Sequence of chain 1.A:
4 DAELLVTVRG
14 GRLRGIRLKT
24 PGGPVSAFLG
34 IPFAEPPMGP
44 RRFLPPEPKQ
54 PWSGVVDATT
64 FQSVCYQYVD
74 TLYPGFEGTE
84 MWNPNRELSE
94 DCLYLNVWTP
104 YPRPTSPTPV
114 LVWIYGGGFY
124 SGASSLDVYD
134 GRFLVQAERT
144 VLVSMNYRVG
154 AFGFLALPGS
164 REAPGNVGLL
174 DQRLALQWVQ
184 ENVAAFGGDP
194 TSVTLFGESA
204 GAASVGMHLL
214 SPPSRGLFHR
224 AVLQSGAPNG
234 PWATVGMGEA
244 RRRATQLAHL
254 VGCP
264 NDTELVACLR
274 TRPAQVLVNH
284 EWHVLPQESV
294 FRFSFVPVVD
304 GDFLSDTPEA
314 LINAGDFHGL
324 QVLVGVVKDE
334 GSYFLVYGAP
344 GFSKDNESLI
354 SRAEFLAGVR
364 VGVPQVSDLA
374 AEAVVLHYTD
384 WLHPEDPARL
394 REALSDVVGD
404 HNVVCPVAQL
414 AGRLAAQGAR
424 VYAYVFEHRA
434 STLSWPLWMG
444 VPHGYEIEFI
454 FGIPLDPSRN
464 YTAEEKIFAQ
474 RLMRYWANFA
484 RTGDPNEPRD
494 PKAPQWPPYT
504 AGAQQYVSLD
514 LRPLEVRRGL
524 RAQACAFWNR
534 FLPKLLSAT

Binding-site contacts:
Ligand atom O5 contacts residue GLU267 of chain 1.A at 3.9 Å.
Ligand atom O6 contacts residue ASN264 of chain 1.A at 3.2 Å (h-bond).
Ligand atom O5 contacts residue ASN264 of chain 1.A at 2.3 Å (h-bond).
Ligand atom C3 contacts residue ASN264 of chain 1.A at 3.8 Å.
Ligand atom C8 contacts residue ASN264 of chain 1.A at 3.2 Å.
Ligand atom C7 contacts residue ARG164 of chain 1.A at 4.4 Å.
Ligand atom C7 contacts residue ASN264 of chain 1.A at 3.4 Å.
Ligand atom C5 contacts residue ASN264 of chain 1.A at 3.5 Å.
Ligand atom C7 contacts residue THR266 of chain 1.A at 3.2 Å.
Ligand atom C2 contacts residue ASN264 of chain 1.A at 2.5 Å.
Ligand atom C2 contacts residue THR266 of chain 1.A at 4.1 Å.
Ligand atom O7 contacts residue ARG164 of chain 1.A at 3.2 Å (salt-bridge).
Ligand atom C4 contacts residue ASN264 of chain 1.A at 4.3 Å.
Ligand atom C1 contacts residue ASN264 of chain 1.A at 1.4 Å.
Ligand atom N2 contacts residue THR266 of chain 1.A at 2.9 Å (h-bond).
Ligand atom C3 contacts residue THR266 of chain 1.A at 4.4 Å.
Ligand atom C1 contacts residue THR266 of chain 1.A at 4.1 Å.
Ligand atom O7 contacts residue THR266 of chain 1.A at 2.8 Å (h-bond).
Ligand atom N2 contacts residue ASN264 of chain 1.A at 3.1 Å (h-bond).
Ligand atom C6 contacts residue ASN264 of chain 1.A at 3.7 Å.
Ligand atom O7 contacts residue ASN264 of chain 1.A at 4.4 Å.

The protein below binds the small molecule below.
Small molecule (SMILES): CC(=O)N[C@H]1[C@H](O[C@H]2[C@H](O)[C@@H](CO)OC[C@@H]2NC(C)=O)O[C@H](CO)[C@@H](O)[C@@H]1O